Binding-site contacts:
Ligand atom O5B contacts residue LYS156 of chain 20.F at 3.3 Å.
Ligand atom OAF contacts residue ALA158 of chain 20.F at 3.3 Å.
Ligand atom O6A contacts residue HIS155 of chain 20.F at 3.8 Å.
Ligand atom O5 contacts residue ARG157 of chain 20.F at 3.8 Å.
Ligand atom O6B contacts residue HIS94 of chain 20.F at 4.0 Å.
Ligand atom SAG contacts residue ARG157 of chain 20.F at 3.6 Å (salt-bridge).
Ligand atom O5 contacts residue HIS155 of chain 20.F at 3.6 Å.
Ligand atom C6 contacts residue SER93 of chain 20.F at 4.0 Å.
Ligand atom O6B contacts residue LYS156 of chain 20.F at 3.3 Å.
Ligand atom O6B contacts residue ARG157 of chain 20.F at 3.3 Å (salt-bridge).
Ligand atom O3 contacts residue ARG157 of chain 20.F at 3.3 Å (salt-bridge).
Ligand atom O6B contacts residue HIS155 of chain 20.F at 3.3 Å (h-bond).
Ligand atom OAF contacts residue THR4 of chain 20.F at 2.9 Å (h-bond).
Ligand atom C6 contacts residue LEU62 of chain 20.F at 3.5 Å (hydrophobic).
Ligand atom SAG contacts residue THR4 of chain 20.F at 3.9 Å.
Ligand atom O6A contacts residue SER93 of chain 20.F at 3.2 Å.
Ligand atom C3 contacts residue ARG157 of chain 20.F at 3.7 Å.
Ligand atom O6A contacts residue LEU62 of chain 20.F at 3.4 Å.
Ligand atom O3 contacts residue LYS156 of chain 20.F at 3.0 Å.
Ligand atom O4 contacts residue LYS156 of chain 20.F at 3.5 Å.
Ligand atom C5 contacts residue LEU62 of chain 20.F at 3.8 Å (hydrophobic).
Ligand atom C4 contacts residue LYS156 of chain 20.F at 4.0 Å.
Ligand atom O4 contacts residue HIS155 of chain 20.F at 3.5 Å (h-bond).
Ligand atom OBI contacts residue LYS156 of chain 20.F at 4.0 Å.
Ligand atom OAH contacts residue ARG157 of chain 20.F at 3.1 Å (salt-bridge).
Ligand atom C6 contacts residue HIS155 of chain 20.F at 3.4 Å.
Ligand atom C6 contacts residue HIS94 of chain 20.F at 3.9 Å.
Ligand atom O5 contacts residue LYS156 of chain 20.F at 3.4 Å.
Ligand atom C3 contacts residue ALA158 of chain 20.F at 4.0 Å (hydrophobic).
Ligand atom O6A contacts residue HIS94 of chain 20.F at 3.2 Å (h-bond).
Ligand atom O4 contacts residue SER93 of chain 20.F at 3.0 Å (h-bond).
Ligand atom O6B contacts residue LEU62 of chain 20.F at 4.0 Å.
Ligand atom OAH contacts residue ASP3 of chain 20.F at 4.0 Å.
Ligand atom C3 contacts residue LYS156 of chain 20.F at 4.0 Å.
Ligand atom C5 contacts residue HIS155 of chain 20.F at 4.0 Å.
Ligand atom C2 contacts residue ALA158 of chain 20.F at 3.7 Å (hydrophobic).
Ligand atom OAF contacts residue ARG157 of chain 20.F at 2.8 Å (salt-bridge).
Ligand atom OAH contacts residue THR4 of chain 20.F at 3.7 Å.
Ligand atom OAH contacts residue LEU2 of chain 20.F at 2.8 Å (h-bond).
Ligand atom O3 contacts residue ALA158 of chain 20.F at 3.0 Å (h-bond).

The small molecule below binds the protein below.
Small molecule (SMILES): O=C(O)[C@@H]1O[C@H](O[C@H]2[C@@H](OS(=O)(=O)O)O[C@@H](O)[C@H](NS(=O)(=O)O)[C@H]2O)[C@@H](OS(=O)(=O)O)[C@H](O)[C@@H]1O

Sequence of chain 20.F:
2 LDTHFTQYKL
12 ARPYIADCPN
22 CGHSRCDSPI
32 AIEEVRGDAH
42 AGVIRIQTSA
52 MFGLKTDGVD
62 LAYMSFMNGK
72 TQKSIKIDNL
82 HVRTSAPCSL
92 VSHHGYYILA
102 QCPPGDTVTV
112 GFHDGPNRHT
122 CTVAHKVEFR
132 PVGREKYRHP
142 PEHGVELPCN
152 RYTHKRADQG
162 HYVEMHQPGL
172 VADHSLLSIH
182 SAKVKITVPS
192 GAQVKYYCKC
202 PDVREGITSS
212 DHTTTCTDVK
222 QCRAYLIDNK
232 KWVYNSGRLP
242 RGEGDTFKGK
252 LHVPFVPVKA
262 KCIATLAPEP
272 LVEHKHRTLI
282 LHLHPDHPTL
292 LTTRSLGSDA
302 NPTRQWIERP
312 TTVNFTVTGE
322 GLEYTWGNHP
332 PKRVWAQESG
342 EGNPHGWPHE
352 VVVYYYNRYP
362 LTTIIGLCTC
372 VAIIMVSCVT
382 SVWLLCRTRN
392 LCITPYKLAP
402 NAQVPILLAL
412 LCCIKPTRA